Sequence of chain 1.A:
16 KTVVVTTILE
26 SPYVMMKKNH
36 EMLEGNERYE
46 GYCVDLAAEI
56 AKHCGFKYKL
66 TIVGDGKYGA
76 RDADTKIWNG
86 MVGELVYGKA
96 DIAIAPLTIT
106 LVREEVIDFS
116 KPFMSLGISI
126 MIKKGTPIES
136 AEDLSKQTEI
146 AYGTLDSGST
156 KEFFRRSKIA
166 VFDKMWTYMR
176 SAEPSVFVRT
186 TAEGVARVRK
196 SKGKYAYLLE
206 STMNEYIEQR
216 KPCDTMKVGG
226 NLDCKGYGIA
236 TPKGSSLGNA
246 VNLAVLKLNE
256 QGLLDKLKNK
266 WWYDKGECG

Binding-site contacts:
Ligand atom CAZ contacts residue TYR232 of chain 1.A at 3.7 Å (hydrophobic).
Ligand atom CAK contacts residue THR186 of chain 1.A at 3.0 Å.
Ligand atom CAS contacts residue TYR73 of chain 1.A at 3.4 Å (hydrophobic).
Ligand atom OAQ contacts residue THR186 of chain 1.A at 2.4 Å (h-bond).
Ligand atom CAN contacts residue GLU25 of chain 1.A at 3.2 Å.
Ligand atom OAE contacts residue SER154 of chain 1.A at 2.5 Å (h-bond).
Ligand atom CAJ contacts residue PRO101 of chain 1.A at 3.4 Å (hydrophobic).
Ligand atom OAA contacts residue ARG108 of chain 1.A at 2.7 Å (salt-bridge).
Ligand atom PBA contacts residue SER154 of chain 1.A at 3.3 Å.
Ligand atom CAW contacts residue TYR73 of chain 1.A at 3.6 Å (hydrophobic).
Ligand atom CAT contacts residue TYR73 of chain 1.A at 3.4 Å (hydrophobic).
Ligand atom NAY contacts residue TYR73 of chain 1.A at 3.7 Å.
Ligand atom FAG contacts residue TYR73 of chain 1.A at 3.3 Å.
Ligand atom CAL contacts residue GLU25 of chain 1.A at 3.5 Å.
Ligand atom OAC contacts residue SER154 of chain 1.A at 2.9 Å (h-bond).
Ligand atom CAV contacts residue PRO101 of chain 1.A at 3.5 Å (hydrophobic).
Ligand atom OAA contacts residue THR103 of chain 1.A at 2.9 Å (h-bond).
Ligand atom CAU contacts residue ARG108 of chain 1.A at 3.7 Å.
Ligand atom NAP contacts residue PRO101 of chain 1.A at 2.8 Å (h-bond).
Ligand atom OAD contacts residue GLU205 of chain 1.A at 3.5 Å (salt-bridge).
Ligand atom NAP contacts residue TYR73 of chain 1.A at 3.2 Å.
Ligand atom CAJ contacts residue TYR232 of chain 1.A at 3.6 Å (hydrophobic).
Ligand atom CAL contacts residue THR186 of chain 1.A at 3.5 Å.
Ligand atom FAH contacts residue TYR232 of chain 1.A at 3.2 Å.
Ligand atom FAF contacts residue TYR232 of chain 1.A at 3.6 Å.
Ligand atom CAU contacts residue TYR73 of chain 1.A at 3.6 Å (hydrophobic).
Ligand atom CAV contacts residue TYR73 of chain 1.A at 3.4 Å (hydrophobic).
Ligand atom OAA contacts residue TYR73 of chain 1.A at 3.7 Å.
Ligand atom OAA contacts residue LEU102 of chain 1.A at 3.6 Å.
Ligand atom FAF contacts residue MET208 of chain 1.A at 3.8 Å.
Ligand atom FAH contacts residue TYR28 of chain 1.A at 3.5 Å.
Ligand atom OAC contacts residue GLY153 of chain 1.A at 3.3 Å.
Ligand atom CAJ contacts residue TYR73 of chain 1.A at 3.4 Å (hydrophobic).
Ligand atom CAT contacts residue THR103 of chain 1.A at 3.2 Å.
Ligand atom OAD contacts residue SER154 of chain 1.A at 3.6 Å (h-bond).
Ligand atom NAP contacts residue THR103 of chain 1.A at 3.4 Å (h-bond).
Ligand atom OAB contacts residue TYR73 of chain 1.A at 3.7 Å.
Ligand atom FAH contacts residue PRO101 of chain 1.A at 3.6 Å.
Ligand atom FAG contacts residue GLU25 of chain 1.A at 3.0 Å.
Ligand atom OAB contacts residue ARG108 of chain 1.A at 2.8 Å (salt-bridge).

A small-molecule ligand and the protein it binds are described below.
Small molecule (SMILES): O=c1[nH]c2cc(C(F)(F)F)c(N3CCOCC3)cc2n(CP(=O)(O)O)c1=O